Sequence of chain 1.A:
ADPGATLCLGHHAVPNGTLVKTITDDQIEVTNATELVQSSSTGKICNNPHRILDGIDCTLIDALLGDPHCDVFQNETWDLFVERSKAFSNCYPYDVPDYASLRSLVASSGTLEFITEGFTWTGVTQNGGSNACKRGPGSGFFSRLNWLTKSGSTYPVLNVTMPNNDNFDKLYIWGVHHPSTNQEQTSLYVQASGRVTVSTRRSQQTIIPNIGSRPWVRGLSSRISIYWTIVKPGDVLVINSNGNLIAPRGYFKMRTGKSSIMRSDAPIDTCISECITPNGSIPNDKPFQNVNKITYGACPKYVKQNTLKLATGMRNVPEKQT

This small molecule binds to this protein.
Small molecule (SMILES): CC(=O)N[C@@H]1[C@@H](O)[C@H](O)[C@@H](CO)O[C@H]1O

Binding-site contacts:
Ligand atom C3 contacts residue ASN279 of chain 1.A at 3.8 Å.
Ligand atom O3 contacts residue ASN292 of chain 1.A at 4.3 Å.
Ligand atom C1 contacts residue ASN292 of chain 1.A at 3.6 Å.
Ligand atom O5 contacts residue ASN279 of chain 1.A at 2.4 Å (h-bond).
Ligand atom C1 contacts residue ASN279 of chain 1.A at 1.4 Å.
Ligand atom C4 contacts residue ASN279 of chain 1.A at 4.2 Å.
Ligand atom C2 contacts residue ASN292 of chain 1.A at 4.2 Å.
Ligand atom C3 contacts residue ASN292 of chain 1.A at 3.5 Å.
Ligand atom O6 contacts residue ASN292 of chain 1.A at 4.1 Å.
Ligand atom C6 contacts residue ASN292 of chain 1.A at 4.3 Å.
Ligand atom C8 contacts residue SER39 of chain 1.A at 3.4 Å.
Ligand atom C2 contacts residue ASN279 of chain 1.A at 2.5 Å.
Ligand atom O4 contacts residue ASN292 of chain 1.A at 3.0 Å (h-bond).
Ligand atom N2 contacts residue ASN279 of chain 1.A at 2.9 Å (h-bond).
Ligand atom C5 contacts residue ASN292 of chain 1.A at 3.3 Å.
Ligand atom C4 contacts residue ASN292 of chain 1.A at 3.5 Å.
Ligand atom C5 contacts residue ASN279 of chain 1.A at 3.7 Å.
Ligand atom C7 contacts residue ASN279 of chain 1.A at 4.0 Å.
Ligand atom O5 contacts residue ASN292 of chain 1.A at 3.8 Å.
Ligand atom C8 contacts residue VAL291 of chain 1.A at 4.2 Å (hydrophobic).